Sequence of chain 5.A:
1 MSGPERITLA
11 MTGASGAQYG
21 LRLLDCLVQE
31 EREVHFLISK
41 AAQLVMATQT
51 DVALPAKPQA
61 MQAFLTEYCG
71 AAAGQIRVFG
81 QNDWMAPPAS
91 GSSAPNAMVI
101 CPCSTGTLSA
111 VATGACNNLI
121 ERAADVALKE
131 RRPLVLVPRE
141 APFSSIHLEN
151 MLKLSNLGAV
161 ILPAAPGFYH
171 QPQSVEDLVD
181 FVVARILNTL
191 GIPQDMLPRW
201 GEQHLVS

Sequence of chain 9.A:
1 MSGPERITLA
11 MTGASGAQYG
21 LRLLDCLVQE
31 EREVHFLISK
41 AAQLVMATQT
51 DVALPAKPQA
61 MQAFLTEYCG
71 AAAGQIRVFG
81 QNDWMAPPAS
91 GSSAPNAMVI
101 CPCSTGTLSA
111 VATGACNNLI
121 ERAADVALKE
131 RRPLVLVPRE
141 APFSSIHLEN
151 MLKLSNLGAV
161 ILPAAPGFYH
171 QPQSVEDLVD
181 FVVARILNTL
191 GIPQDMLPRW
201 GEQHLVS

Binding-site contacts:
Ligand atom CAB contacts residue FMN1 of chain 5.C at 3.7 Å.
Ligand atom CAA contacts residue ALA89 of chain 9.A at 3.8 Å (hydrophobic).
Ligand atom OAH contacts residue SER90 of chain 9.A at 2.8 Å (h-bond).
Ligand atom PAJ contacts residue GLU140 of chain 7.A at 3.5 Å.
Ligand atom PAJ contacts residue SER90 of chain 9.A at 3.7 Å.
Ligand atom OAC contacts residue ARG139 of chain 7.A at 3.2 Å (salt-bridge).
Ligand atom PAJ contacts residue ARG122 of chain 9.A at 3.8 Å.
Ligand atom OAD contacts residue GLU140 of chain 7.A at 3.8 Å.
Ligand atom OAH contacts residue ARG122 of chain 9.A at 3.4 Å (salt-bridge).
Ligand atom OAE contacts residue LYS129 of chain 9.A at 3.8 Å.
Ligand atom OAE contacts residue ARG139 of chain 7.A at 3.7 Å.
Ligand atom CAG contacts residue SER90 of chain 9.A at 3.8 Å.
Ligand atom OAE contacts residue ARG122 of chain 9.A at 2.9 Å (salt-bridge).
Ligand atom OAD contacts residue ARG185 of chain 5.A at 2.7 Å (salt-bridge).
Ligand atom OAH contacts residue GLY91 of chain 9.A at 3.9 Å.
Ligand atom OAH contacts residue TYR169 of chain 5.A at 3.8 Å.
Ligand atom OAC contacts residue ARG185 of chain 5.A at 3.1 Å (salt-bridge).
Ligand atom OAC contacts residue GLU140 of chain 7.A at 3.8 Å.
Ligand atom PAJ contacts residue TYR169 of chain 5.A at 3.8 Å.
Ligand atom OAC contacts residue TYR169 of chain 5.A at 3.0 Å (h-bond).
Ligand atom CAI contacts residue SER90 of chain 9.A at 3.6 Å.
Ligand atom CAF contacts residue SER90 of chain 9.A at 3.7 Å.
Ligand atom CAA contacts residue TRP84 of chain 9.A at 3.4 Å (hydrophobic).
Ligand atom CAF contacts residue ALA89 of chain 9.A at 3.5 Å (hydrophobic).
Ligand atom CAB contacts residue TYR169 of chain 5.A at 3.7 Å (hydrophobic).
Ligand atom PAJ contacts residue ARG185 of chain 5.A at 3.6 Å.
Ligand atom OAD contacts residue GLY91 of chain 9.A at 2.8 Å (h-bond).
Ligand atom CAG contacts residue FMN1 of chain 5.C at 3.4 Å.
Ligand atom CAB contacts residue TRP200 of chain 5.A at 3.8 Å (hydrophobic).
Ligand atom CAG contacts residue TYR169 of chain 5.A at 3.6 Å (hydrophobic).
Ligand atom CAA contacts residue TRP200 of chain 5.A at 3.7 Å (hydrophobic).
Ligand atom PAJ contacts residue LYS129 of chain 9.A at 3.7 Å.
Ligand atom CAI contacts residue FMN1 of chain 5.C at 3.6 Å.
Ligand atom CAA contacts residue FMN1 of chain 5.C at 3.6 Å.
Ligand atom CAG contacts residue ARG122 of chain 9.A at 3.7 Å.
Ligand atom OAE contacts residue GLU140 of chain 7.A at 2.4 Å (salt-bridge).
Ligand atom OAD contacts residue LYS129 of chain 9.A at 2.7 Å (salt-bridge).
Ligand atom CAF contacts residue FMN1 of chain 5.C at 3.4 Å.
Ligand atom CAF contacts residue ARG122 of chain 9.A at 3.6 Å.
Ligand atom OAD contacts residue SER90 of chain 9.A at 3.6 Å (h-bond).

A small-molecule ligand and the protein it binds are described below.
Small molecule (SMILES): CC(C)=CCOP(=O)(O)O

Sequence of chain 7.A:
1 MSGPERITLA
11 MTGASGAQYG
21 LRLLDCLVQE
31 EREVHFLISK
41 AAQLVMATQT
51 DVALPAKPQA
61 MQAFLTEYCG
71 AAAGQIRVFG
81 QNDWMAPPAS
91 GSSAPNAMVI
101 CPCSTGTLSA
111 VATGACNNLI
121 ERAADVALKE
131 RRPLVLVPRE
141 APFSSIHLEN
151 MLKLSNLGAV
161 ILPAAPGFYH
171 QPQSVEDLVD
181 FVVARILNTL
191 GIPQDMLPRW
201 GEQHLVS